A protein and the small-molecule ligand that binds it are described below.
Small molecule (SMILES): OCCCO

Sequence of chain 1.A:
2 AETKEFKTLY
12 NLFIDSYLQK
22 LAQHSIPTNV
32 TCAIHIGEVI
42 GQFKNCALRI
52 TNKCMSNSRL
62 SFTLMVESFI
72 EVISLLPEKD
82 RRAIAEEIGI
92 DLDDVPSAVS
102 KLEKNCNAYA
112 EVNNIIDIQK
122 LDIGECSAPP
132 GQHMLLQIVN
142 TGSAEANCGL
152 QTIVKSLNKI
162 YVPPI

Binding-site contacts:
Ligand atom O3 contacts residue PG01 of chain 1.J at 3.7 Å.
Ligand atom O3 contacts residue EOH1 of chain 1.DA at 4.1 Å.
Ligand atom C3 contacts residue GLU88 of chain 1.A at 4.4 Å.
Ligand atom O1 contacts residue GLU88 of chain 1.A at 3.2 Å.
Ligand atom O1 contacts residue SER157 of chain 1.A at 2.9 Å (h-bond).
Ligand atom C2 contacts residue EOH1 of chain 1.DA at 3.9 Å.
Ligand atom O1 contacts residue ILE85 of chain 1.A at 4.5 Å.
Ligand atom O3 contacts residue GLU88 of chain 1.A at 4.4 Å.
Ligand atom C2 contacts residue GLU88 of chain 1.A at 3.7 Å.
Ligand atom C3 contacts residue EOH1 of chain 1.DA at 3.4 Å.
Ligand atom C1 contacts residue EOH1 of chain 1.DA at 4.4 Å.
Ligand atom C1 contacts residue SER157 of chain 1.A at 3.9 Å.
Ligand atom C1 contacts residue GLU88 of chain 1.A at 3.9 Å.